Binding-site contacts:
Ligand atom C contacts residue ASP193 of chain 1.C at 3.4 Å.
Ligand atom C1 contacts residue THR469 of chain 1.B at 3.7 Å.
Ligand atom N contacts residue ASP193 of chain 1.C at 2.9 Å (salt-bridge).
Ligand atom C contacts residue ASP468 of chain 1.C at 4.3 Å.
Ligand atom N1 contacts residue ARG471 of chain 1.B at 3.4 Å (salt-bridge).
Ligand atom N contacts residue VAL425 of chain 1.C at 3.9 Å.
Ligand atom C5 contacts residue THR469 of chain 1.C at 3.7 Å.
Ligand atom C8 contacts residue ASP468 of chain 1.B at 3.1 Å.
Ligand atom C7 contacts residue THR469 of chain 1.C at 3.5 Å.
Ligand atom O contacts residue ASP468 of chain 1.B at 3.6 Å.
Ligand atom C6 contacts residue THR469 of chain 1.B at 3.5 Å.
Ligand atom O contacts residue THR469 of chain 1.B at 4.2 Å.
Ligand atom C5 contacts residue ASP468 of chain 1.C at 3.3 Å.
Ligand atom C7 contacts residue THR469 of chain 1.B at 3.6 Å.
Ligand atom C8 contacts residue TYR470 of chain 1.B at 4.4 Å (hydrophobic).
Ligand atom C7 contacts residue ASP468 of chain 1.B at 3.1 Å.
Ligand atom C5 contacts residue ASP468 of chain 1.B at 4.2 Å.
Ligand atom C2 contacts residue ASP468 of chain 1.C at 4.0 Å.
Ligand atom C5 contacts residue THR469 of chain 1.B at 3.9 Å.
Ligand atom C8 contacts residue ARG471 of chain 1.C at 3.6 Å.
Ligand atom C8 contacts residue THR469 of chain 1.C at 3.4 Å.
Ligand atom C6 contacts residue THR469 of chain 1.C at 4.4 Å.
Ligand atom C4 contacts residue ASP468 of chain 1.C at 3.8 Å.
Ligand atom N contacts residue ARG471 of chain 1.B at 3.3 Å (salt-bridge).
Ligand atom O contacts residue ASP468 of chain 1.C at 3.8 Å.
Ligand atom C contacts residue ARG471 of chain 1.B at 3.5 Å.
Ligand atom O contacts residue THR469 of chain 1.C at 3.2 Å.
Ligand atom C1 contacts residue ASP468 of chain 1.C at 3.6 Å.
Ligand atom C4 contacts residue THR469 of chain 1.C at 4.1 Å.
Ligand atom C contacts residue THR469 of chain 1.B at 4.2 Å.
Ligand atom C3 contacts residue THR469 of chain 1.B at 3.7 Å.
Ligand atom C4 contacts residue THR469 of chain 1.B at 4.0 Å.
Ligand atom N1 contacts residue THR469 of chain 1.B at 3.3 Å (h-bond).
Ligand atom C7 contacts residue TYR470 of chain 1.B at 4.3 Å (hydrophobic).
Ligand atom C3 contacts residue ASP468 of chain 1.C at 4.1 Å.
Ligand atom C2 contacts residue THR469 of chain 1.B at 3.6 Å.
Ligand atom N1 contacts residue ASP193 of chain 1.C at 2.5 Å (salt-bridge).
Ligand atom C6 contacts residue ASP468 of chain 1.C at 3.2 Å.

Sequence of chain 1.C:
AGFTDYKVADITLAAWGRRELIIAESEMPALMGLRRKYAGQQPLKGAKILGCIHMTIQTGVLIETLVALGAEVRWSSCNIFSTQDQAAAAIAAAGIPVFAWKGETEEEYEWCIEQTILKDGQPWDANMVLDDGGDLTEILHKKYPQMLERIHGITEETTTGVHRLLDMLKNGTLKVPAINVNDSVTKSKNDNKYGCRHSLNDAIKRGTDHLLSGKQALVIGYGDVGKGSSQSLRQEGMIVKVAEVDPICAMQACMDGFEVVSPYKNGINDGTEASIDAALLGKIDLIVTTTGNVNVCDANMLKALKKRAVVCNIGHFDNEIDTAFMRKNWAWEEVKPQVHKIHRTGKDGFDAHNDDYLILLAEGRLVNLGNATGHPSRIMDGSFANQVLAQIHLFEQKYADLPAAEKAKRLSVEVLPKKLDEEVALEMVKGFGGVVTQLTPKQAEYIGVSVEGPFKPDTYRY

The protein below binds the small molecule below.
Small molecule (SMILES): [H]/N=C(/N)c1cccc(OCC)c1

Sequence of chain 1.B:
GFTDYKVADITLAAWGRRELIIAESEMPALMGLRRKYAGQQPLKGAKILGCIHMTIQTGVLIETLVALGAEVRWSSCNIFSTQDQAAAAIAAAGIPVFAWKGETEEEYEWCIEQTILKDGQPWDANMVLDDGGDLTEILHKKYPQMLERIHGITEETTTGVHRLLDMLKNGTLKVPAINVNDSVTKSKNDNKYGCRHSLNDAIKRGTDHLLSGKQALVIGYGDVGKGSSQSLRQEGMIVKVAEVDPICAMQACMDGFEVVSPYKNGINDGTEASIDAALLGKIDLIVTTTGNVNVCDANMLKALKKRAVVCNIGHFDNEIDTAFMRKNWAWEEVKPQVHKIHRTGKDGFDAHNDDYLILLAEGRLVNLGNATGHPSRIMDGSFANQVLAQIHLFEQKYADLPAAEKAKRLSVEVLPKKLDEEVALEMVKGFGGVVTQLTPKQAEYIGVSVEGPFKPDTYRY